The protein below binds the small molecule below.
Small molecule (SMILES): Cc1cc(N)nc(CCc2cccc([C@H](N)Cc3cc(C)cc(N)n3)c2)c1

Binding-site contacts:
Ligand atom N11 contacts residue GLU324 of chain 1.A at 2.6 Å (salt-bridge).
Ligand atom C13 contacts residue TRP319 of chain 1.A at 4.0 Å (hydrophobic).
Ligand atom C12 contacts residue HEM1 of chain 1.C at 3.8 Å.
Ligand atom C6 contacts residue HEM1 of chain 1.C at 3.8 Å.
Ligand atom N22 contacts residue HEM1 of chain 1.C at 2.8 Å (h-bond).
Ligand atom C23 contacts residue VAL67 of chain 1.A at 3.7 Å (hydrophobic).
Ligand atom C27 contacts residue TRP37 of chain 1.B at 4.0 Å (hydrophobic).
Ligand atom C28 contacts residue HEM1 of chain 1.C at 3.6 Å.
Ligand atom C15 contacts residue VAL299 of chain 1.A at 3.9 Å (hydrophobic).
Ligand atom C12 contacts residue PRO297 of chain 1.A at 3.9 Å (hydrophobic).
Ligand atom C17 contacts residue GLY318 of chain 1.A at 3.8 Å.
Ligand atom C23 contacts residue TYR438 of chain 1.A at 3.8 Å (hydrophobic).
Ligand atom N21 contacts residue HEM1 of chain 1.C at 2.6 Å (h-bond).
Ligand atom C18 contacts residue HEM1 of chain 1.C at 3.5 Å.
Ligand atom C22 contacts residue HEM1 of chain 1.C at 3.4 Å.
Ligand atom C14 contacts residue HEM1 of chain 1.C at 4.0 Å.
Ligand atom C17 contacts residue PHE316 of chain 1.A at 3.5 Å (hydrophobic).
Ligand atom N12 contacts residue HEM1 of chain 1.C at 3.5 Å.
Ligand atom C27 contacts residue TYR438 of chain 1.A at 3.7 Å (hydrophobic).
Ligand atom C17 contacts residue PRO297 of chain 1.A at 3.7 Å (hydrophobic).
Ligand atom C26 contacts residue HEM1 of chain 1.C at 3.5 Å.
Ligand atom N12 contacts residue GLU324 of chain 1.A at 2.7 Å (salt-bridge).
Ligand atom C12 contacts residue GLU324 of chain 1.A at 3.5 Å.
Ligand atom C18 contacts residue GLU324 of chain 1.A at 3.3 Å.
Ligand atom C12 contacts residue TRP319 of chain 1.A at 3.9 Å (hydrophobic).
Ligand atom C3 contacts residue GLN210 of chain 1.A at 3.1 Å.
Ligand atom C24 contacts residue TYR438 of chain 1.A at 3.8 Å (hydrophobic).
Ligand atom C4 contacts residue GLN210 of chain 1.A at 3.5 Å.
Ligand atom C16 contacts residue GLU324 of chain 1.A at 3.4 Å.
Ligand atom C13 contacts residue HEM1 of chain 1.C at 3.6 Å.
Ligand atom C29 contacts residue HEM1 of chain 1.C at 3.3 Å.
Ligand atom C1 contacts residue HEM1 of chain 1.C at 3.5 Å.
Ligand atom N12 contacts residue TRP319 of chain 1.A at 2.9 Å (h-bond).
Ligand atom C13 contacts residue PRO297 of chain 1.A at 3.9 Å (hydrophobic).
Ligand atom C2 contacts residue HEM1 of chain 1.C at 3.7 Å.
Ligand atom N22 contacts residue ARG146 of chain 1.A at 3.3 Å (salt-bridge).
Ligand atom C19 contacts residue VAL299 of chain 1.A at 3.6 Å (hydrophobic).
Ligand atom C17 contacts residue HEM1 of chain 1.C at 3.7 Å.
Ligand atom C14 contacts residue PRO297 of chain 1.A at 3.9 Å (hydrophobic).
Ligand atom N12 contacts residue TYR320 of chain 1.A at 3.6 Å.

Sequence of chain 1.A:
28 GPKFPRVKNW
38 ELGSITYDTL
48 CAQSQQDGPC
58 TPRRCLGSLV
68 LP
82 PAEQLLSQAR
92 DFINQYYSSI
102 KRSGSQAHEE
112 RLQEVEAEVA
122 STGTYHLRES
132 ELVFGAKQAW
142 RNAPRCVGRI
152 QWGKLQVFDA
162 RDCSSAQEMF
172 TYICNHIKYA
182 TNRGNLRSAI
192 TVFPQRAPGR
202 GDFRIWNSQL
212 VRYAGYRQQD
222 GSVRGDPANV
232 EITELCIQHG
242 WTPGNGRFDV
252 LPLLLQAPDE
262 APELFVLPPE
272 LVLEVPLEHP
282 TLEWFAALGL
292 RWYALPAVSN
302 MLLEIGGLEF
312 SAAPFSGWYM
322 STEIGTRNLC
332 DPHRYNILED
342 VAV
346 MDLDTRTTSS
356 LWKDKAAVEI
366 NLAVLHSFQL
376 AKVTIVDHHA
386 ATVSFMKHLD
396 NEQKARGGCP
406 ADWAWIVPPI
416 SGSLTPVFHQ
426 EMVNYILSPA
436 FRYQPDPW

Sequence of chain 1.B:
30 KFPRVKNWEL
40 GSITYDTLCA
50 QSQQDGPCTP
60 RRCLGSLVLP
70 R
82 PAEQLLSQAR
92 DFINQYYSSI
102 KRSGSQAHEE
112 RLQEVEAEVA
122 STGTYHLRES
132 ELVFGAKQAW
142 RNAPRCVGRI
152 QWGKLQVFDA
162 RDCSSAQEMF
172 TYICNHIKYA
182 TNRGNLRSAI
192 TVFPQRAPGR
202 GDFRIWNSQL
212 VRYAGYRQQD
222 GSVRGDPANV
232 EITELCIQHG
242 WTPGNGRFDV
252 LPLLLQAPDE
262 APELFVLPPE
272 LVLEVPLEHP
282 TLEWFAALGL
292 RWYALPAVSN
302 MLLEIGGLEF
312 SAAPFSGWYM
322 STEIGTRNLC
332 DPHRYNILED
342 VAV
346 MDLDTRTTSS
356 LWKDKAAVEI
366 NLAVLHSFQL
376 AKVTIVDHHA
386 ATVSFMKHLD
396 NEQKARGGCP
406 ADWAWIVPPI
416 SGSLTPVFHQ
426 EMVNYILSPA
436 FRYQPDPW